Sequence of chain 1.A:
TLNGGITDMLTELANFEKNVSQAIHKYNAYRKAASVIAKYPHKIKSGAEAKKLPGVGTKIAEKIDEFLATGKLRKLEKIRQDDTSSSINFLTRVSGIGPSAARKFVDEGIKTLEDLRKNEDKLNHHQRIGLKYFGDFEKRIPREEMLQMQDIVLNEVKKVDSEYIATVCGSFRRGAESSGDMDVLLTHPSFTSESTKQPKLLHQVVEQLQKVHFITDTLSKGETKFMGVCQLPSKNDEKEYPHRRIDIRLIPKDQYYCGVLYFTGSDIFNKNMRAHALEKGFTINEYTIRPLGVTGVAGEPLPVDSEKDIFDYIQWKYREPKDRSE

Binding-site contacts:
Ligand atom C5' contacts residue ASP192 of chain 1.A at 3.5 Å.
Ligand atom C2' contacts residue TYR271 of chain 1.A at 3.5 Å (hydrophobic).
Ligand atom C6 contacts residue ASP276 of chain 1.A at 3.7 Å.
Ligand atom C1' contacts residue TYR271 of chain 1.A at 3.5 Å (hydrophobic).
Ligand atom C5 contacts residue ASP276 of chain 1.A at 3.6 Å.
Ligand atom PB contacts residue MG1 of chain 1.F at 3.3 Å.
Ligand atom O3G contacts residue ASP190 of chain 1.A at 2.6 Å (salt-bridge).
Ligand atom N3A contacts residue MG1 of chain 1.F at 3.5 Å.
Ligand atom O2B contacts residue ASP192 of chain 1.A at 2.8 Å (salt-bridge).
Ligand atom O1B contacts residue ARG183 of chain 1.A at 2.8 Å (salt-bridge).
Ligand atom O1B contacts residue SER180 of chain 1.A at 3.6 Å.
Ligand atom O5' contacts residue MG1 of chain 1.G at 3.6 Å.
Ligand atom O3' contacts residue ARG183 of chain 1.A at 3.3 Å (salt-bridge).
Ligand atom N3 contacts residue ASP276 of chain 1.A at 3.6 Å.
Ligand atom C2' contacts residue ASP276 of chain 1.A at 3.6 Å.
Ligand atom O2G contacts residue SER188 of chain 1.A at 3.8 Å.
Ligand atom O3G contacts residue MG1 of chain 1.F at 1.9 Å.
Ligand atom O2A contacts residue ASP190 of chain 1.A at 3.1 Å (salt-bridge).
Ligand atom C2' contacts residue GLY274 of chain 1.A at 3.4 Å.
Ligand atom O2A contacts residue ASP192 of chain 1.A at 2.5 Å (salt-bridge).
Ligand atom O2B contacts residue GLY179 of chain 1.A at 3.4 Å.
Ligand atom O2G contacts residue SER180 of chain 1.A at 2.6 Å (h-bond).
Ligand atom PA contacts residue MG1 of chain 1.G at 3.2 Å.
Ligand atom O2B contacts residue SER180 of chain 1.A at 3.1 Å (h-bond).
Ligand atom O3B contacts residue MG1 of chain 1.F at 3.7 Å.
Ligand atom O2A contacts residue MG1 of chain 1.F at 1.8 Å.
Ligand atom O2B contacts residue MG1 of chain 1.F at 2.2 Å.
Ligand atom O2 contacts residue TYR271 of chain 1.A at 3.2 Å.
Ligand atom C2 contacts residue ASN279 of chain 1.A at 3.7 Å.
Ligand atom O1A contacts residue MG1 of chain 1.G at 3.5 Å.
Ligand atom C2' contacts residue SER275 of chain 1.A at 3.7 Å.
Ligand atom PG contacts residue MG1 of chain 1.F at 3.3 Å.
Ligand atom C2' contacts residue ASN279 of chain 1.A at 3.4 Å.
Ligand atom O2A contacts residue MG1 of chain 1.G at 2.4 Å.
Ligand atom O2G contacts residue GLY189 of chain 1.A at 3.1 Å (h-bond).
Ligand atom PA contacts residue MG1 of chain 1.F at 3.1 Å.
Ligand atom O2 contacts residue ASN279 of chain 1.A at 2.9 Å (h-bond).
Ligand atom O3' contacts residue GLY274 of chain 1.A at 3.5 Å.
Ligand atom C1' contacts residue ASN279 of chain 1.A at 3.6 Å.
Ligand atom C4 contacts residue ASP276 of chain 1.A at 3.5 Å.

A protein and the small-molecule ligand that binds it are described below.
Small molecule (SMILES): O=c1ccn([C@H]2C[C@H](O)[C@@H](CO[P](=O)(O)N[P](=O)(O)OP(=O)(O)O)O2)c(=O)[nH]1